A small-molecule ligand and the protein it binds are described below.
Small molecule (SMILES): N[C@H](CO)C(=O)O

Binding-site contacts:
Ligand atom OXT contacts residue TYR58 of chain 1.A at 3.6 Å.
Ligand atom OG contacts residue VAL139 of chain 1.A at 3.4 Å.
Ligand atom N contacts residue THR87 of chain 1.A at 3.1 Å (h-bond).
Ligand atom N contacts residue TYR105 of chain 1.A at 3.9 Å.
Ligand atom N contacts residue TYR58 of chain 1.A at 4.4 Å.
Ligand atom CB contacts residue ALA138 of chain 1.A at 4.0 Å (hydrophobic).
Ligand atom N contacts residue TYR222 of chain 1.A at 4.3 Å.
Ligand atom CA contacts residue TRP193 of chain 1.A at 3.8 Å (hydrophobic).
Ligand atom OG contacts residue ASP194 of chain 1.A at 3.7 Å.
Ligand atom C contacts residue THR87 of chain 1.A at 4.0 Å.
Ligand atom CB contacts residue VAL139 of chain 1.A at 3.7 Å (hydrophobic).
Ligand atom OXT contacts residue ARG92 of chain 1.A at 2.8 Å (salt-bridge).
Ligand atom CB contacts residue TYR105 of chain 1.A at 3.9 Å (hydrophobic).
Ligand atom OG contacts residue TYR105 of chain 1.A at 2.8 Å (h-bond).
Ligand atom CA contacts residue ALA85 of chain 1.A at 3.6 Å (hydrophobic).
Ligand atom CB contacts residue SER137 of chain 1.A at 4.2 Å.
Ligand atom C contacts residue ALA85 of chain 1.A at 4.0 Å (hydrophobic).
Ligand atom O contacts residue SER137 of chain 1.A at 3.6 Å.
Ligand atom OXT contacts residue ALA85 of chain 1.A at 3.5 Å (h-bond).
Ligand atom N contacts residue ASP194 of chain 1.A at 3.0 Å (salt-bridge).
Ligand atom C contacts residue ALA138 of chain 1.A at 3.8 Å (hydrophobic).
Ligand atom O contacts residue ALA138 of chain 1.A at 2.8 Å (h-bond).
Ligand atom OXT contacts residue ALA138 of chain 1.A at 4.0 Å.
Ligand atom CB contacts residue THR87 of chain 1.A at 4.3 Å.
Ligand atom CB contacts residue ASP194 of chain 1.A at 3.2 Å.
Ligand atom CA contacts residue ASP194 of chain 1.A at 3.6 Å.
Ligand atom C contacts residue ARG92 of chain 1.A at 3.6 Å.
Ligand atom OXT contacts residue LEU86 of chain 1.A at 3.8 Å.
Ligand atom O contacts residue TYR58 of chain 1.A at 3.3 Å.
Ligand atom N contacts residue ALA85 of chain 1.A at 2.6 Å (h-bond).
Ligand atom OG contacts residue THR87 of chain 1.A at 3.5 Å (h-bond).
Ligand atom OXT contacts residue THR87 of chain 1.A at 2.9 Å (h-bond).
Ligand atom CA contacts residue THR87 of chain 1.A at 3.9 Å.
Ligand atom CB contacts residue TRP193 of chain 1.A at 3.5 Å (hydrophobic).
Ligand atom CA contacts residue TYR58 of chain 1.A at 4.2 Å (hydrophobic).
Ligand atom C contacts residue TYR58 of chain 1.A at 3.6 Å (hydrophobic).
Ligand atom OG contacts residue ALA138 of chain 1.A at 3.2 Å.
Ligand atom O contacts residue ARG92 of chain 1.A at 2.9 Å (salt-bridge).

Sequence of chain 1.A:
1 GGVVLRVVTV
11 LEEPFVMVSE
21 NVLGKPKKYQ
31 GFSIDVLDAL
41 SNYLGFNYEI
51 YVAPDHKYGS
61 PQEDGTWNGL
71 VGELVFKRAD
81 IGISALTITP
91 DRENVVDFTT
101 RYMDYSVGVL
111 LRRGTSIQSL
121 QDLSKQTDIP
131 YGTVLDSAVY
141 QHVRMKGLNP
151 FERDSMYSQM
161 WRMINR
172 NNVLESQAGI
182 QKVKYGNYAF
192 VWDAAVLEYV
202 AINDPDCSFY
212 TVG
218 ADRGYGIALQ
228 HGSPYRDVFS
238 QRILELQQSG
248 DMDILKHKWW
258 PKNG